Sequence of chain 10.F:
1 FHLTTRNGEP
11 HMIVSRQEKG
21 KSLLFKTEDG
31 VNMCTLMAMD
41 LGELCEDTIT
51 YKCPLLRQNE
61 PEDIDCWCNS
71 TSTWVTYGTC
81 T

This small molecule binds to this protein.
Small molecule (SMILES): CC(=O)N[C@@H]1[C@@H](O)[C@H](O)[C@@H](CO)O[C@H]1O

Sequence of chain 10.E:
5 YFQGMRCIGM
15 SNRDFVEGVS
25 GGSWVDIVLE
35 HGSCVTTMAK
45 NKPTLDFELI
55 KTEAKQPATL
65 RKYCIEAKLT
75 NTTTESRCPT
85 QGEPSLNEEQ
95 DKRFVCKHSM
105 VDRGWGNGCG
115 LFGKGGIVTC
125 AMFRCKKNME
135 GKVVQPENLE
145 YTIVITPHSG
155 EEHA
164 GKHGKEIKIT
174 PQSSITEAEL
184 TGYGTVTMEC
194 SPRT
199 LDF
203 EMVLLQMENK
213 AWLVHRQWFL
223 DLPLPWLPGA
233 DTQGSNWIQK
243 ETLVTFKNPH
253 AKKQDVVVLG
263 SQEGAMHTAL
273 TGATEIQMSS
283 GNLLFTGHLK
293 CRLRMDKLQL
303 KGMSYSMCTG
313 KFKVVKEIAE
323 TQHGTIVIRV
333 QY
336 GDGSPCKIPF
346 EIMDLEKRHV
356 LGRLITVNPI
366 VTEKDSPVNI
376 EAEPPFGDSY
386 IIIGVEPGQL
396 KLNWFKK

Binding-site contacts:
Ligand atom O5 contacts residue ASN75 of chain 10.E at 2.1 Å (h-bond).
Ligand atom O7 contacts residue MET126 of chain 10.E at 3.1 Å.
Ligand atom C8 contacts residue PHE98 of chain 10.E at 3.6 Å (hydrophobic).
Ligand atom O5 contacts residue THR48 of chain 10.F at 4.0 Å.
Ligand atom C6 contacts residue CYS45 of chain 10.F at 4.4 Å (hydrophobic).
Ligand atom C1 contacts residue ASN75 of chain 10.E at 1.3 Å.
Ligand atom O6 contacts residue GLU46 of chain 10.F at 3.8 Å.
Ligand atom C6 contacts residue ASN75 of chain 10.E at 3.8 Å.
Ligand atom C8 contacts residue ASN75 of chain 10.E at 3.0 Å.
Ligand atom C8 contacts residue MET126 of chain 10.E at 3.7 Å (hydrophobic).
Ligand atom C2 contacts residue NAG1 of chain 10.Z at 4.1 Å.
Ligand atom O6 contacts residue NAG1 of chain 10.Z at 4.1 Å.
Ligand atom C7 contacts residue ASN75 of chain 10.E at 2.8 Å.
Ligand atom N2 contacts residue ASN75 of chain 10.E at 3.0 Å (h-bond).
Ligand atom O4 contacts residue NAG1 of chain 10.Z at 1.6 Å.
Ligand atom O6 contacts residue CYS45 of chain 10.F at 3.4 Å (h-bond).
Ligand atom C3 contacts residue NAG1 of chain 10.Z at 3.3 Å.
Ligand atom C5 contacts residue ASN75 of chain 10.E at 3.2 Å.
Ligand atom C2 contacts residue ASN75 of chain 10.E at 2.6 Å.
Ligand atom C6 contacts residue NAG1 of chain 10.Z at 3.4 Å.
Ligand atom C7 contacts residue MET126 of chain 10.E at 3.8 Å (hydrophobic).
Ligand atom O3 contacts residue NAG1 of chain 10.Z at 2.4 Å (h-bond).
Ligand atom C6 contacts residue THR48 of chain 10.F at 4.4 Å.
Ligand atom C4 contacts residue ASN75 of chain 10.E at 4.0 Å.
Ligand atom C5 contacts residue NAG1 of chain 10.Z at 3.7 Å.
Ligand atom O7 contacts residue ASN75 of chain 10.E at 3.2 Å (h-bond).
Ligand atom C3 contacts residue ASN75 of chain 10.E at 3.5 Å.
Ligand atom O6 contacts residue THR48 of chain 10.F at 4.0 Å.
Ligand atom O6 contacts residue ASN75 of chain 10.E at 3.8 Å.
Ligand atom C4 contacts residue NAG1 of chain 10.Z at 2.9 Å.